Binding-site contacts:
Ligand atom C1 contacts residue ASN57 of chain 1.D at 1.5 Å.
Ligand atom C7 contacts residue GLN75 of chain 1.D at 3.8 Å.
Ligand atom O7 contacts residue ASN57 of chain 1.D at 4.3 Å.
Ligand atom N2 contacts residue ASN57 of chain 1.D at 2.8 Å (h-bond).
Ligand atom O7 contacts residue ARG77 of chain 1.D at 4.1 Å.
Ligand atom C8 contacts residue GLN75 of chain 1.D at 2.7 Å.
Ligand atom C5 contacts residue ASN57 of chain 1.D at 3.7 Å.
Ligand atom C3 contacts residue ASN57 of chain 1.D at 3.8 Å.
Ligand atom C8 contacts residue CYS76 of chain 1.D at 4.1 Å (hydrophobic).
Ligand atom O5 contacts residue ASN57 of chain 1.D at 2.4 Å (h-bond).
Ligand atom C7 contacts residue ASN57 of chain 1.D at 3.8 Å.
Ligand atom C4 contacts residue ASN57 of chain 1.D at 4.3 Å.
Ligand atom N2 contacts residue GLN75 of chain 1.D at 3.9 Å.
Ligand atom C2 contacts residue ASN57 of chain 1.D at 2.4 Å.
Ligand atom C1 contacts residue ARG77 of chain 1.D at 4.2 Å.

Sequence of chain 1.D:
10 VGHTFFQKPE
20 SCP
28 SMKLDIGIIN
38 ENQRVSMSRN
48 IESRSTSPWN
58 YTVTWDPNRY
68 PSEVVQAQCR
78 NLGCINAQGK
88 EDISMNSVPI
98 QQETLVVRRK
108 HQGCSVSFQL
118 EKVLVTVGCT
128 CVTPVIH

The protein below binds the small molecule below.
Small molecule (SMILES): CC(=O)N[C@@H]1[C@@H](O)[C@H](O)[C@@H](CO)O[C@H]1O